This small molecule binds to this protein.
Small molecule (SMILES): C[C@@H]1COCCN1c1cc2n(n1)[C@@H]1CCC[C@@H]1NC2=O

Sequence of chain 1.A:
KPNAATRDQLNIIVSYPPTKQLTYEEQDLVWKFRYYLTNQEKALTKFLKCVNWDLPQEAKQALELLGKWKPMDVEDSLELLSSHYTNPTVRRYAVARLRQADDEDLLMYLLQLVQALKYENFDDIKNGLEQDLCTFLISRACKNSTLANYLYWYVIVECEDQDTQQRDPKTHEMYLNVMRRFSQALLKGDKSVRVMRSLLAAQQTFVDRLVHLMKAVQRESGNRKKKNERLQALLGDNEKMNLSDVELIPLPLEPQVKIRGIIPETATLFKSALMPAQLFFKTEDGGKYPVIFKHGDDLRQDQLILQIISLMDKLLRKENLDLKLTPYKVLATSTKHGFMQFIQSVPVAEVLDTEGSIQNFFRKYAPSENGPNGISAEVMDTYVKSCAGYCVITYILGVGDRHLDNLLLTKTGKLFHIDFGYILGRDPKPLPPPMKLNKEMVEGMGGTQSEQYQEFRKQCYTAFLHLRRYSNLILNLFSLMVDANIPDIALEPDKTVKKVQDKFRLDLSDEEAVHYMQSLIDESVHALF

Binding-site contacts:
Ligand atom C2 contacts residue GLN416 of chain 1.A at 4.0 Å.
Ligand atom C1 contacts residue GLN416 of chain 1.A at 3.4 Å.
Ligand atom C4 contacts residue TYR403 of chain 1.A at 3.8 Å (hydrophobic).
Ligand atom O23 contacts residue GOL1 of chain 1.D at 3.6 Å.
Ligand atom O5 contacts residue GLN416 of chain 1.A at 3.6 Å.
Ligand atom O23 contacts residue MET415 of chain 1.A at 3.8 Å.
Ligand atom O23 contacts residue ASP494 of chain 1.A at 3.8 Å.
Ligand atom C11 contacts residue ILE493 of chain 1.A at 3.8 Å (hydrophobic).
Ligand atom N13 contacts residue ILE367 of chain 1.A at 3.7 Å.
Ligand atom C1 contacts residue ILE367 of chain 1.A at 3.7 Å (hydrophobic).
Ligand atom O5 contacts residue PHE417 of chain 1.A at 3.6 Å.
Ligand atom C17 contacts residue PRO351 of chain 1.A at 4.0 Å (hydrophobic).
Ligand atom C14 contacts residue ILE493 of chain 1.A at 4.0 Å (hydrophobic).
Ligand atom C6 contacts residue SER420 of chain 1.A at 3.8 Å.
Ligand atom C17 contacts residue ILE367 of chain 1.A at 4.0 Å (hydrophobic).
Ligand atom C6 contacts residue LEU483 of chain 1.A at 3.8 Å (hydrophobic).
Ligand atom C22 contacts residue GOL1 of chain 1.D at 3.8 Å.
Ligand atom C16 contacts residue PHE345 of chain 1.A at 3.9 Å (hydrophobic).
Ligand atom C9 contacts residue ILE367 of chain 1.A at 3.8 Å (hydrophobic).
Ligand atom C17 contacts residue PHE345 of chain 1.A at 3.7 Å (hydrophobic).
Ligand atom C2 contacts residue TYR403 of chain 1.A at 3.9 Å (hydrophobic).
Ligand atom C22 contacts residue LYS369 of chain 1.A at 3.5 Å.
Ligand atom C10 contacts residue MET415 of chain 1.A at 4.0 Å (hydrophobic).
Ligand atom N13 contacts residue ILE493 of chain 1.A at 3.5 Å.
Ligand atom C6 contacts residue PHE417 of chain 1.A at 3.8 Å (hydrophobic).
Ligand atom N12 contacts residue ILE493 of chain 1.A at 3.5 Å.
Ligand atom C9 contacts residue ILE493 of chain 1.A at 3.8 Å (hydrophobic).
Ligand atom N21 contacts residue LYS369 of chain 1.A at 3.5 Å (salt-bridge).
Ligand atom C1 contacts residue MET415 of chain 1.A at 3.8 Å (hydrophobic).
Ligand atom O23 contacts residue LYS369 of chain 1.A at 3.1 Å (salt-bridge).
Ligand atom C18 contacts residue LYS369 of chain 1.A at 4.0 Å.
Ligand atom N21 contacts residue GOL1 of chain 1.D at 3.1 Å (h-bond).
Ligand atom C7 contacts residue PHE417 of chain 1.A at 3.7 Å (hydrophobic).
Ligand atom C4 contacts residue GLN416 of chain 1.A at 3.4 Å.
Ligand atom N8 contacts residue ILE493 of chain 1.A at 3.8 Å.
Ligand atom N12 contacts residue ILE367 of chain 1.A at 4.0 Å.
Ligand atom O5 contacts residue ILE418 of chain 1.A at 2.7 Å (h-bond).
Ligand atom C6 contacts residue ILE418 of chain 1.A at 3.3 Å (hydrophobic).
Ligand atom C4 contacts residue ILE418 of chain 1.A at 3.8 Å (hydrophobic).
Ligand atom C10 contacts residue ILE493 of chain 1.A at 3.9 Å (hydrophobic).